Binding-site contacts:
Ligand atom O7 contacts residue GLU108 of chain 1.C at 4.0 Å.
Ligand atom C8 contacts residue GLY77 of chain 1.B at 3.8 Å.
Ligand atom C6 contacts residue ASN81 of chain 1.B at 4.4 Å.
Ligand atom O5 contacts residue ASN81 of chain 1.B at 2.1 Å (h-bond).
Ligand atom O7 contacts residue HIS74 of chain 1.B at 3.9 Å.
Ligand atom O7 contacts residue ASN78 of chain 1.B at 4.3 Å.
Ligand atom C7 contacts residue ASN81 of chain 1.B at 3.9 Å.
Ligand atom C2 contacts residue ASN81 of chain 1.B at 2.7 Å.
Ligand atom N2 contacts residue ASN81 of chain 1.B at 3.3 Å (h-bond).
Ligand atom C8 contacts residue ASN78 of chain 1.B at 3.5 Å.
Ligand atom C8 contacts residue ASN81 of chain 1.B at 4.2 Å.
Ligand atom C4 contacts residue ASN81 of chain 1.B at 4.2 Å.
Ligand atom C7 contacts residue ASN78 of chain 1.B at 4.1 Å.
Ligand atom C8 contacts residue HIS74 of chain 1.B at 4.1 Å.
Ligand atom C5 contacts residue ASN81 of chain 1.B at 3.4 Å.
Ligand atom C3 contacts residue ASN81 of chain 1.B at 3.9 Å.
Ligand atom C1 contacts residue ASN81 of chain 1.B at 1.5 Å.

Sequence of chain 1.C:
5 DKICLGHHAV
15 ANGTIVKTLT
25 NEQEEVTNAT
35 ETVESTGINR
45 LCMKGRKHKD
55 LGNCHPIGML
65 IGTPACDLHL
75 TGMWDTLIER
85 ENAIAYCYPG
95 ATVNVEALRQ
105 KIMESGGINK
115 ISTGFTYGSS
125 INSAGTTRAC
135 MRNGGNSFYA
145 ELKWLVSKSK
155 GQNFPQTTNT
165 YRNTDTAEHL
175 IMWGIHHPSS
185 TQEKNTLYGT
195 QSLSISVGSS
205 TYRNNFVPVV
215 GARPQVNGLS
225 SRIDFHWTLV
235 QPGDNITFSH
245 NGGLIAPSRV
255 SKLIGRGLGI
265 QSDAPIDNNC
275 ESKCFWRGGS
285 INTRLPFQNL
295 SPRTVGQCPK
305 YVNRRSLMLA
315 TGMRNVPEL

This protein binds this small molecule.
Small molecule (SMILES): CC(=O)N[C@@H]1[C@@H](O)[C@H](O)[C@@H](CO)O[C@H]1O

Sequence of chain 1.B:
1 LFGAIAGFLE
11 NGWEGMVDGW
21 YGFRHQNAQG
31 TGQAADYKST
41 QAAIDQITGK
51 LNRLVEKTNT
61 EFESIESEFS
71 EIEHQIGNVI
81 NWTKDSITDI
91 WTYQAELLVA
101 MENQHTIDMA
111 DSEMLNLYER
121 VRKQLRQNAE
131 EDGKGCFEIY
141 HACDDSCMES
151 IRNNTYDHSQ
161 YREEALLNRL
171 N